Sequence of chain 60.C:
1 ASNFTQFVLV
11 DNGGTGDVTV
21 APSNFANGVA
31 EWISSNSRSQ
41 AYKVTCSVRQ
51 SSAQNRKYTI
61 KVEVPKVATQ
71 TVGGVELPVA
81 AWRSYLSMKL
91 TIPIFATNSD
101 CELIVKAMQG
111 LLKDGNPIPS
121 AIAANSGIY

Binding-site contacts:
Ligand atom C2 contacts residue SER47 of chain 60.C at 3.2 Å.
Ligand atom P contacts residue ARG49 of chain 60.D at 3.2 Å.
Ligand atom OP1 contacts residue SER51 of chain 60.D at 2.8 Å (h-bond).
Ligand atom P contacts residue SER51 of chain 60.D at 3.4 Å.
Ligand atom N1 contacts residue THR59 of chain 60.C at 3.5 Å.
Ligand atom C8 contacts residue THR45 of chain 60.C at 3.6 Å.
Ligand atom O5' contacts residue LYS57 of chain 60.D at 3.1 Å (salt-bridge).
Ligand atom OP1 contacts residue LYS89 of chain 60.D at 3.3 Å (salt-bridge).
Ligand atom C6 contacts residue THR45 of chain 60.C at 3.5 Å.
Ligand atom N6 contacts residue THR45 of chain 60.C at 2.9 Å (h-bond).
Ligand atom N7 contacts residue TYR85 of chain 60.C at 3.6 Å.
Ligand atom OP2 contacts residue LYS57 of chain 60.D at 3.2 Å (salt-bridge).
Ligand atom C8 contacts residue TYR85 of chain 60.C at 3.7 Å (hydrophobic).
Ligand atom C5' contacts residue ARG49 of chain 60.D at 3.1 Å.
Ligand atom OP1 contacts residue ASN55 of chain 60.D at 3.4 Å (h-bond).
Ligand atom P contacts residue LYS57 of chain 60.D at 3.2 Å.
Ligand atom O3' contacts residue SER51 of chain 60.D at 3.4 Å.
Ligand atom OP2 contacts residue LYS89 of chain 60.D at 3.4 Å (salt-bridge).
Ligand atom OP2 contacts residue LYS43 of chain 60.C at 3.0 Å (salt-bridge).
Ligand atom C5' contacts residue TYR85 of chain 60.C at 3.7 Å (hydrophobic).
Ligand atom N7 contacts residue THR45 of chain 60.C at 2.5 Å (h-bond).
Ligand atom N6 contacts residue THR91 of chain 60.D at 3.4 Å (h-bond).
Ligand atom N7 contacts residue LYS61 of chain 60.C at 3.5 Å.
Ligand atom OP2 contacts residue ASN55 of chain 60.D at 3.5 Å (h-bond).
Ligand atom C5 contacts residue THR45 of chain 60.C at 3.2 Å.
Ligand atom N1 contacts residue SER47 of chain 60.C at 2.8 Å (h-bond).
Ligand atom OP2 contacts residue LYS89 of chain 60.D at 3.5 Å (salt-bridge).
Ligand atom O3' contacts residue ARG49 of chain 60.D at 3.0 Å (salt-bridge).
Ligand atom C6 contacts residue TYR85 of chain 60.C at 3.7 Å (hydrophobic).
Ligand atom OP2 contacts residue LYS57 of chain 60.D at 2.6 Å (salt-bridge).
Ligand atom O2' contacts residue GLU63 of chain 60.C at 3.6 Å.
Ligand atom N6 contacts residue THR59 of chain 60.C at 2.9 Å (h-bond).
Ligand atom OP2 contacts residue TYR85 of chain 60.C at 2.9 Å (h-bond).
Ligand atom OP1 contacts residue ARG49 of chain 60.D at 2.5 Å (salt-bridge).
Ligand atom OP1 contacts residue SER52 of chain 60.D at 2.9 Å (h-bond).
Ligand atom O5' contacts residue ARG49 of chain 60.D at 3.6 Å (salt-bridge).
Ligand atom P contacts residue LYS89 of chain 60.D at 3.4 Å.
Ligand atom C5 contacts residue TYR85 of chain 60.C at 3.7 Å (hydrophobic).
Ligand atom OP2 contacts residue SER51 of chain 60.D at 3.5 Å (h-bond).
Ligand atom OP1 contacts residue LYS57 of chain 60.D at 2.8 Å.

Sequence of chain 60.D:
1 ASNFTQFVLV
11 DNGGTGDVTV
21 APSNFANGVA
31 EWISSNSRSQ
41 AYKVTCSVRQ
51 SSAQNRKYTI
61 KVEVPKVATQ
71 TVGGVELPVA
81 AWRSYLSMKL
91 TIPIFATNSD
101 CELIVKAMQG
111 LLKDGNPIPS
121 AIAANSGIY

The small molecule below binds the protein below.
Small molecule (SMILES): Nc1ccn([C@@H]2O[C@H](CO[P](=O)(O)O[C@H]3[C@@H](O)[C@H](n4cnc5c(N)ncnc54)O[C@@H]3CO[P](=O)(O)O[C@H]3[C@@H](O)[C@H](n4cnc5c(=O)nc(N)[nH]c54)O[C@@H]3CO[P](=O)(O)O[C@H]3[C@@H](O)[C@H](n4cnc5c(N)ncnc54)O[C@@H]3CO[P](=O)(O)O[C@H]3[C@@H](O)[C@H](n4cnc5c(N)ncnc54)O[C@@H]3CO[P](=O)(O)O[C@H]3[C@@H](O)[C@H](n4ccc(=O)[nH]c4=O)O[C@@H]3CO[P](=O)(O)O[C@H]3[C@@H](O)[C@H](n4ccc(N)nc4=O)O[C@@H]3CO[P](=O)(O)O[C@H]3[C@@H](O)[C@H](n4ccc(=O)[nH]c4=O)O[C@@H]3CO[P](=O)(O)O[C@H]3[C@@H](O)[C@H](n4cnc5c(=O)nc(N)[nH]c54)O[C@@H]3COPO)[C@@H](O)[C@H]2O)c(=O)n1